Sequence of chain 1.B:
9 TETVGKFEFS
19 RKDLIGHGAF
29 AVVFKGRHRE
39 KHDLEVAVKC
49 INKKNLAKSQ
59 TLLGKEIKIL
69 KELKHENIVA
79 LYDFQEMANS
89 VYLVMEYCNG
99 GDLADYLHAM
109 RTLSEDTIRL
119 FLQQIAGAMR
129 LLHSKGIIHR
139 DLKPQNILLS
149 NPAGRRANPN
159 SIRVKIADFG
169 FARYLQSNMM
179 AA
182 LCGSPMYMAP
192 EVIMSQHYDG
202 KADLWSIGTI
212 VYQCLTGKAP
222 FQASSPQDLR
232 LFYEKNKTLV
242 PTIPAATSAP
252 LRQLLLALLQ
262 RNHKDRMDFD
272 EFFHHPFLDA

The small molecule below binds the protein below.
Small molecule (SMILES): CN1C(=O)c2ccccc2N(C)c2nc(Nc3cnn(C4CCNCC4)c3)ncc21

Binding-site contacts:
Ligand atom C10 contacts residue CYS96 of chain 1.B at 3.8 Å (hydrophobic).
Ligand atom C15 contacts residue GLY99 of chain 1.B at 3.6 Å.
Ligand atom C21 contacts residue GLU94 of chain 1.B at 3.8 Å.
Ligand atom C5 contacts residue ASN144 of chain 1.B at 3.4 Å.
Ligand atom N3 contacts residue GLU94 of chain 1.B at 3.8 Å.
Ligand atom C6 contacts residue ALA165 of chain 1.B at 3.8 Å (hydrophobic).
Ligand atom N3 contacts residue TYR95 of chain 1.B at 3.8 Å.
Ligand atom C19 contacts residue ASP103 of chain 1.B at 3.4 Å.
Ligand atom N6 contacts residue GLY99 of chain 1.B at 3.7 Å.
Ligand atom C21 contacts residue MET93 of chain 1.B at 3.7 Å (hydrophobic).
Ligand atom C13 contacts residue TYR95 of chain 1.B at 4.0 Å (hydrophobic).
Ligand atom O1 contacts residue MET93 of chain 1.B at 4.0 Å.
Ligand atom C6 contacts residue ASP166 of chain 1.B at 3.2 Å.
Ligand atom N3 contacts residue LEU146 of chain 1.B at 3.9 Å.
Ligand atom C11 contacts residue CYS96 of chain 1.B at 3.9 Å (hydrophobic).
Ligand atom N5 contacts residue TYR95 of chain 1.B at 3.5 Å.
Ligand atom C19 contacts residue ASP100 of chain 1.B at 3.6 Å.
Ligand atom C13 contacts residue CYS96 of chain 1.B at 3.3 Å (hydrophobic).
Ligand atom C10 contacts residue GLU94 of chain 1.B at 3.3 Å.
Ligand atom C4 contacts residue ASN144 of chain 1.B at 4.0 Å.
Ligand atom C1 contacts residue GLY24 of chain 1.B at 4.0 Å.
Ligand atom C4 contacts residue GLN143 of chain 1.B at 3.4 Å.
Ligand atom C9 contacts residue LEU146 of chain 1.B at 3.6 Å (hydrophobic).
Ligand atom C15 contacts residue TYR95 of chain 1.B at 3.8 Å (hydrophobic).
Ligand atom N5 contacts residue CYS96 of chain 1.B at 2.9 Å (h-bond).
Ligand atom C1 contacts residue ILE23 of chain 1.B at 3.8 Å (hydrophobic).
Ligand atom C10 contacts residue ALA45 of chain 1.B at 4.0 Å (hydrophobic).
Ligand atom C7 contacts residue LEU146 of chain 1.B at 4.0 Å (hydrophobic).
Ligand atom C5 contacts residue ASP166 of chain 1.B at 3.5 Å.
Ligand atom N7 contacts residue GLY99 of chain 1.B at 3.3 Å.
Ligand atom C10 contacts residue LEU146 of chain 1.B at 3.6 Å (hydrophobic).
Ligand atom N3 contacts residue CYS96 of chain 1.B at 3.0 Å (h-bond).
Ligand atom C15 contacts residue CYS96 of chain 1.B at 3.2 Å (hydrophobic).
Ligand atom C20 contacts residue ASP100 of chain 1.B at 4.0 Å.
Ligand atom C21 contacts residue ALA45 of chain 1.B at 3.8 Å (hydrophobic).
Ligand atom C5 contacts residue GLN143 of chain 1.B at 3.8 Å.
Ligand atom O1 contacts residue ASP166 of chain 1.B at 4.0 Å.
Ligand atom C12 contacts residue LEU146 of chain 1.B at 3.9 Å (hydrophobic).
Ligand atom C17 contacts residue ILE23 of chain 1.B at 3.8 Å (hydrophobic).
Ligand atom O1 contacts residue LYS47 of chain 1.B at 3.1 Å.